Binding-site contacts:
Ligand atom C5 contacts residue ILE293 of chain 1.A at 4.1 Å (hydrophobic).
Ligand atom O7 contacts residue ASN295 of chain 1.A at 3.8 Å.
Ligand atom O5 contacts residue ILE293 of chain 1.A at 3.7 Å.
Ligand atom O5 contacts residue ASN295 of chain 1.A at 2.3 Å (h-bond).
Ligand atom C4 contacts residue ASN295 of chain 1.A at 4.1 Å.
Ligand atom C6 contacts residue ARG570 of chain 1.A at 4.4 Å.
Ligand atom C8 contacts residue SER323 of chain 1.A at 3.9 Å.
Ligand atom C3 contacts residue ASN295 of chain 1.A at 3.7 Å.
Ligand atom N2 contacts residue SER323 of chain 1.A at 4.3 Å.
Ligand atom C8 contacts residue ASN295 of chain 1.A at 4.1 Å.
Ligand atom O6 contacts residue ARG570 of chain 1.A at 3.9 Å.
Ligand atom C7 contacts residue ASN295 of chain 1.A at 3.5 Å.
Ligand atom C7 contacts residue SER323 of chain 1.A at 3.5 Å.
Ligand atom C2 contacts residue ASN295 of chain 1.A at 2.3 Å.
Ligand atom C8 contacts residue MET322 of chain 1.A at 3.9 Å (hydrophobic).
Ligand atom C5 contacts residue ASN295 of chain 1.A at 3.6 Å.
Ligand atom C1 contacts residue ASN295 of chain 1.A at 1.4 Å.
Ligand atom C1 contacts residue ILE293 of chain 1.A at 3.8 Å (hydrophobic).
Ligand atom O7 contacts residue THR324 of chain 1.A at 3.5 Å.
Ligand atom O7 contacts residue SER323 of chain 1.A at 3.0 Å (h-bond).
Ligand atom C6 contacts residue ILE293 of chain 1.A at 4.4 Å (hydrophobic).
Ligand atom N2 contacts residue ASN295 of chain 1.A at 2.9 Å (h-bond).

Sequence of chain 1.A:
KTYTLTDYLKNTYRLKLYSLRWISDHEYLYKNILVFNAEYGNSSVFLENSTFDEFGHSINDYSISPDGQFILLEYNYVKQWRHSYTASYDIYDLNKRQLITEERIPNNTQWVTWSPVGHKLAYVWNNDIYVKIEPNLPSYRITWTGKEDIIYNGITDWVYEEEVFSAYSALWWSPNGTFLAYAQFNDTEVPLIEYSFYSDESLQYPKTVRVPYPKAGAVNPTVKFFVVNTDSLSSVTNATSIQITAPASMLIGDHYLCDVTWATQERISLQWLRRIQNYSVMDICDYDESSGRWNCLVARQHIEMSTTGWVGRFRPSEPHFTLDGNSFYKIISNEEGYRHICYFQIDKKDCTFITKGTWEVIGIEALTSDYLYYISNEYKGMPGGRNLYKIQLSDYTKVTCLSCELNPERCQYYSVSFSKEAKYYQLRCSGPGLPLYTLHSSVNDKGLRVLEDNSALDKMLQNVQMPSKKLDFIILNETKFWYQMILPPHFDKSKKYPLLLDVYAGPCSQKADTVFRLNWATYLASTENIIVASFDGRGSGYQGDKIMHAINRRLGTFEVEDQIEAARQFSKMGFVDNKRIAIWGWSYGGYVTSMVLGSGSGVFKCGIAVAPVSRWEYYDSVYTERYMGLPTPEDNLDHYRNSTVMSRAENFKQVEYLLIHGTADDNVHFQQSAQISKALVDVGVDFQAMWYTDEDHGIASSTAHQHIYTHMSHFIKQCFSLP

A protein and the small-molecule ligand that binds it are described below.
Small molecule (SMILES): CC(=O)N[C@@H]1[C@@H](O)[C@H](O)[C@@H](CO)O[C@H]1O